Sequence of chain 1.B:
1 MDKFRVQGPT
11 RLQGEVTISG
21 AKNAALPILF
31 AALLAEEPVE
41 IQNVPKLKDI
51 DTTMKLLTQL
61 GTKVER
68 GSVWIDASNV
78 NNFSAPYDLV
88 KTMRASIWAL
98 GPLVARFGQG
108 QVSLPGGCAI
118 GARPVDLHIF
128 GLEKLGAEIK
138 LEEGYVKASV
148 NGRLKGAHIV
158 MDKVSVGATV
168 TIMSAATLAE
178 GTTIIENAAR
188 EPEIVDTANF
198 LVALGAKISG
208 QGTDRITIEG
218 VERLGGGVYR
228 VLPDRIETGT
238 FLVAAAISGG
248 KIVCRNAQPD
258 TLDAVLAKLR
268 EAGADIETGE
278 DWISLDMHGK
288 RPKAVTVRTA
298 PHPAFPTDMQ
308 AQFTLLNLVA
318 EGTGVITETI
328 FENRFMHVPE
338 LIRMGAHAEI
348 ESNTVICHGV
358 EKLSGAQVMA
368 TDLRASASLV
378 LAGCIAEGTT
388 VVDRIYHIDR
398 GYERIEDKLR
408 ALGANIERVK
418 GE

Binding-site contacts:
Ligand atom O2A contacts residue GLY164 of chain 1.B at 2.8 Å (h-bond).
Ligand atom PB contacts residue EDO1 of chain 1.V at 3.9 Å.
Ligand atom C4 contacts residue LEU124 of chain 1.B at 3.5 Å (hydrophobic).
Ligand atom O1B contacts residue EDO1 of chain 1.V at 2.6 Å (h-bond).
Ligand atom PA contacts residue VAL163 of chain 1.B at 3.6 Å.
Ligand atom N3 contacts residue ASP123 of chain 1.B at 2.7 Å (salt-bridge).
Ligand atom C6' contacts residue ARG120 of chain 1.B at 3.4 Å.
Ligand atom C2 contacts residue LEU124 of chain 1.B at 3.9 Å (hydrophobic).
Ligand atom O1A contacts residue VAL163 of chain 1.B at 2.8 Å (h-bond).
Ligand atom C4 contacts residue ASP123 of chain 1.B at 3.6 Å.
Ligand atom O4 contacts residue PRO121 of chain 1.B at 3.3 Å (h-bond).
Ligand atom C4 contacts residue PRO121 of chain 1.B at 3.3 Å (hydrophobic).
Ligand atom C5 contacts residue SER162 of chain 1.B at 3.6 Å.
Ligand atom C4 contacts residue VAL122 of chain 1.B at 4.0 Å (hydrophobic).
Ligand atom C6 contacts residue SER162 of chain 1.B at 3.7 Å.
Ligand atom O5C contacts residue SER162 of chain 1.B at 3.8 Å.
Ligand atom O6' contacts residue ARG91 of chain 1.B at 3.6 Å.
Ligand atom C5C contacts residue VAL161 of chain 1.B at 3.5 Å (hydrophobic).
Ligand atom PB contacts residue EDO1 of chain 1.W at 3.8 Å.
Ligand atom O2A contacts residue VAL163 of chain 1.B at 3.4 Å (h-bond).
Ligand atom N3 contacts residue LEU124 of chain 1.B at 3.3 Å.
Ligand atom C2 contacts residue ASP123 of chain 1.B at 3.6 Å.
Ligand atom O2B contacts residue EDO1 of chain 1.W at 3.4 Å (h-bond).
Ligand atom O1A contacts residue SER162 of chain 1.B at 3.6 Å.
Ligand atom O4 contacts residue ASP123 of chain 1.B at 3.2 Å (salt-bridge).
Ligand atom O2 contacts residue LYS160 of chain 1.B at 4.0 Å.
Ligand atom O4 contacts residue VAL122 of chain 1.B at 3.1 Å.
Ligand atom O4 contacts residue LEU124 of chain 1.B at 2.8 Å (h-bond).
Ligand atom O6' contacts residue ARG120 of chain 1.B at 2.8 Å.
Ligand atom O2A contacts residue SER162 of chain 1.B at 2.8 Å (h-bond).
Ligand atom O2 contacts residue ASP123 of chain 1.B at 3.5 Å (salt-bridge).
Ligand atom C5C contacts residue SER162 of chain 1.B at 3.7 Å.
Ligand atom O1B contacts residue EDO1 of chain 1.W at 3.4 Å (h-bond).
Ligand atom N3 contacts residue PRO121 of chain 1.B at 3.5 Å (h-bond).
Ligand atom C5 contacts residue PRO121 of chain 1.B at 3.9 Å (hydrophobic).
Ligand atom O2 contacts residue PRO121 of chain 1.B at 4.0 Å.
Ligand atom N1 contacts residue LEU124 of chain 1.B at 4.0 Å.
Ligand atom O4 contacts residue HIS125 of chain 1.B at 3.4 Å.
Ligand atom PA contacts residue SER162 of chain 1.B at 3.7 Å.
Ligand atom O6' contacts residue EDO1 of chain 1.V at 3.5 Å.

A protein and the small-molecule ligand that binds it are described below.
Small molecule (SMILES): O=c1ccn([C@@H]2O[C@H](CO[P](=O)(O)O[P](=O)(O)O[C@H]3O[C@H](CO)[C@@H](O)[C@H](O)[C@H]3O)[C@@H](O)[C@H]2O)c(=O)[nH]1